A protein and the small-molecule ligand that binds it are described below.
Small molecule (SMILES): C[C@H](N)C(=O)N[C@@H](CCC(=O)O)C(=O)N[C@@H](CCC(=O)O)C(=O)N[C@@H](CCC(=O)O)C(=O)N[C@@H](C)CO

Binding-site contacts:
Ligand atom N contacts residue SER264 of chain 1.F at 3.8 Å.
Ligand atom OE1 contacts residue ARG8 of chain 1.F at 3.5 Å (salt-bridge).
Ligand atom CD contacts residue ALA67 of chain 1.F at 3.4 Å (hydrophobic).
Ligand atom OE1 contacts residue SER14 of chain 1.F at 2.5 Å (h-bond).
Ligand atom OE2 contacts residue ARG8 of chain 1.F at 2.7 Å (salt-bridge).
Ligand atom CG contacts residue SER14 of chain 1.F at 3.4 Å.
Ligand atom C contacts residue ASN262 of chain 1.F at 3.1 Å.
Ligand atom CD contacts residue GLY66 of chain 1.F at 3.5 Å.
Ligand atom O contacts residue ASN262 of chain 1.F at 3.8 Å.
Ligand atom OE1 contacts residue ARG64 of chain 1.F at 3.5 Å (salt-bridge).
Ligand atom C contacts residue ARG189 of chain 1.F at 3.8 Å.
Ligand atom CA contacts residue ASN262 of chain 1.F at 3.4 Å.
Ligand atom OE2 contacts residue SER7 of chain 1.F at 3.6 Å.
Ligand atom OE1 contacts residue TYR13 of chain 1.F at 3.7 Å.
Ligand atom OE1 contacts residue ALA67 of chain 1.F at 3.9 Å.
Ligand atom OE2 contacts residue LEU12 of chain 1.F at 3.7 Å.
Ligand atom CG contacts residue ARG64 of chain 1.F at 3.5 Å.
Ligand atom OE1 contacts residue SER7 of chain 1.F at 2.5 Å (h-bond).
Ligand atom O contacts residue ARG189 of chain 1.F at 2.9 Å (salt-bridge).
Ligand atom CB contacts residue GLY266 of chain 1.F at 3.9 Å.
Ligand atom O contacts residue ARG64 of chain 1.F at 2.7 Å (salt-bridge).
Ligand atom CA contacts residue GLY266 of chain 1.F at 3.9 Å.
Ligand atom OE2 contacts residue SER68 of chain 1.F at 2.5 Å (h-bond).
Ligand atom OE1 contacts residue LEU12 of chain 1.F at 3.6 Å.
Ligand atom OE2 contacts residue ALA67 of chain 1.F at 3.1 Å (h-bond).
Ligand atom CD contacts residue SER68 of chain 1.F at 3.5 Å.
Ligand atom CD contacts residue SER14 of chain 1.F at 3.3 Å.
Ligand atom OE2 contacts residue GLY66 of chain 1.F at 3.5 Å.
Ligand atom CG contacts residue ALA67 of chain 1.F at 3.9 Å (hydrophobic).
Ligand atom CD contacts residue ARG64 of chain 1.F at 3.2 Å.
Ligand atom C contacts residue ARG64 of chain 1.F at 3.9 Å.
Ligand atom OE1 contacts residue GLY66 of chain 1.F at 3.2 Å.
Ligand atom OE2 contacts residue ARG64 of chain 1.F at 3.4 Å (salt-bridge).
Ligand atom CB contacts residue ASN262 of chain 1.F at 2.9 Å.
Ligand atom N contacts residue ASN262 of chain 1.F at 3.7 Å.
Ligand atom O contacts residue GLY266 of chain 1.F at 3.7 Å.
Ligand atom O contacts residue SER264 of chain 1.F at 3.3 Å (h-bond).
Ligand atom CD contacts residue SER7 of chain 1.F at 3.6 Å.
Ligand atom CD contacts residue ARG8 of chain 1.F at 3.4 Å.
Ligand atom OE1 contacts residue SER68 of chain 1.F at 3.4 Å (h-bond).

Sequence of chain 1.F:
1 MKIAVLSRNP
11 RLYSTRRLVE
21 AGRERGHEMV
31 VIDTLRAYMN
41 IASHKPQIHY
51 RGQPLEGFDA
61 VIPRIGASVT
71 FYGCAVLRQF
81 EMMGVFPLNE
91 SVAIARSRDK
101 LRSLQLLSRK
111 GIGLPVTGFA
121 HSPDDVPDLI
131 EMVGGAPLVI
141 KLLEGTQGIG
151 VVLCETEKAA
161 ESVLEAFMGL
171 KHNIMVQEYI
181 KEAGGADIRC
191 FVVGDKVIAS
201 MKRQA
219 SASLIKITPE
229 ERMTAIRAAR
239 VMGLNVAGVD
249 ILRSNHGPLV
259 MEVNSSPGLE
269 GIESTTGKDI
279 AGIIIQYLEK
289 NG